A small-molecule ligand and the protein it binds are described below.
Small molecule (SMILES): O=C[C@H](O)[C@H](O)[C@H](O)[C@H](O)CO

Sequence of chain 1.B:
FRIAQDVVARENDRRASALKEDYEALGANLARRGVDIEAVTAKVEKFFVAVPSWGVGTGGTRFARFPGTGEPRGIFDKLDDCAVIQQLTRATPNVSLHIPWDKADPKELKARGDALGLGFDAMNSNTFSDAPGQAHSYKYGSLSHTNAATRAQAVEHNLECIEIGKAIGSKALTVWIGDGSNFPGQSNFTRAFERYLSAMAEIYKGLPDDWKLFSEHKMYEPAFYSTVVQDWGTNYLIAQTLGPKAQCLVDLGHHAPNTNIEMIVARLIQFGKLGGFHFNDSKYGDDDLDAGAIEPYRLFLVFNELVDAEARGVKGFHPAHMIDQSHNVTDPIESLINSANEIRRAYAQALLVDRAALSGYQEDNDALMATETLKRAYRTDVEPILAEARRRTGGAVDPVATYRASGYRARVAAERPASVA

Binding-site contacts:
Ligand atom O4 contacts residue TRP179 of chain 1.B at 4.0 Å.
Ligand atom O2 contacts residue HIS257 of chain 1.B at 3.6 Å (h-bond).
Ligand atom O3 contacts residue ZN1 of chain 1.I at 2.7 Å.
Ligand atom C5 contacts residue ASP327 of chain 1.B at 3.6 Å.
Ligand atom C2 contacts residue GLU219 of chain 1.B at 3.4 Å.
Ligand atom O2 contacts residue ZN1 of chain 1.I at 2.8 Å.
Ligand atom C3 contacts residue ZN1 of chain 1.I at 3.5 Å.
Ligand atom O4 contacts residue HIS101 of chain 1.B at 3.2 Å (h-bond).
Ligand atom O5 contacts residue TRP57 of chain 1.B at 3.9 Å.
Ligand atom C5 contacts residue TRP57 of chain 1.B at 3.7 Å (hydrophobic).
Ligand atom O1 contacts residue LYS221 of chain 1.B at 3.1 Å (salt-bridge).
Ligand atom C1 contacts residue PHE66 of chain 1.A at 4.0 Å (hydrophobic).
Ligand atom O1 contacts residue ZN1 of chain 1.J at 2.6 Å.
Ligand atom O1 contacts residue TRP179 of chain 1.B at 3.9 Å.
Ligand atom C6 contacts residue TRP57 of chain 1.B at 3.7 Å (hydrophobic).
Ligand atom C1 contacts residue TRP179 of chain 1.B at 3.5 Å (hydrophobic).
Ligand atom O1 contacts residue PHE66 of chain 1.A at 3.4 Å.
Ligand atom O6 contacts residue HIS101 of chain 1.B at 3.8 Å.
Ligand atom C3 contacts residue ASP327 of chain 1.B at 3.4 Å.
Ligand atom C2 contacts residue ZN1 of chain 1.J at 3.4 Å.
Ligand atom O1 contacts residue HIS257 of chain 1.B at 3.6 Å.
Ligand atom O5 contacts residue ASP327 of chain 1.B at 2.6 Å (salt-bridge).
Ligand atom C3 contacts residue TRP179 of chain 1.B at 3.9 Å (hydrophobic).
Ligand atom C1 contacts residue ZN1 of chain 1.J at 3.4 Å.
Ligand atom O1 contacts residue ASP289 of chain 1.B at 3.6 Å (salt-bridge).
Ligand atom C2 contacts residue TRP179 of chain 1.B at 4.0 Å (hydrophobic).
Ligand atom C2 contacts residue ZN1 of chain 1.I at 3.3 Å.
Ligand atom O3 contacts residue ASP327 of chain 1.B at 2.7 Å (salt-bridge).
Ligand atom C3 contacts residue GLU219 of chain 1.B at 3.7 Å.
Ligand atom O2 contacts residue ZN1 of chain 1.J at 2.7 Å.
Ligand atom C2 contacts residue ASP327 of chain 1.B at 3.4 Å.
Ligand atom C2 contacts residue HIS257 of chain 1.B at 3.6 Å.
Ligand atom C4 contacts residue TRP179 of chain 1.B at 3.8 Å (hydrophobic).
Ligand atom O2 contacts residue ASP254 of chain 1.B at 3.4 Å (salt-bridge).
Ligand atom C4 contacts residue ASP327 of chain 1.B at 4.1 Å.
Ligand atom O2 contacts residue GLU219 of chain 1.B at 3.6 Å (salt-bridge).
Ligand atom O6 contacts residue PHE131 of chain 1.B at 3.4 Å.
Ligand atom O2 contacts residue ASP327 of chain 1.B at 2.4 Å (salt-bridge).
Ligand atom O3 contacts residue HIS281 of chain 1.B at 3.8 Å.
Ligand atom O3 contacts residue GLU219 of chain 1.B at 3.1 Å (salt-bridge).

Sequence of chain 1.A:
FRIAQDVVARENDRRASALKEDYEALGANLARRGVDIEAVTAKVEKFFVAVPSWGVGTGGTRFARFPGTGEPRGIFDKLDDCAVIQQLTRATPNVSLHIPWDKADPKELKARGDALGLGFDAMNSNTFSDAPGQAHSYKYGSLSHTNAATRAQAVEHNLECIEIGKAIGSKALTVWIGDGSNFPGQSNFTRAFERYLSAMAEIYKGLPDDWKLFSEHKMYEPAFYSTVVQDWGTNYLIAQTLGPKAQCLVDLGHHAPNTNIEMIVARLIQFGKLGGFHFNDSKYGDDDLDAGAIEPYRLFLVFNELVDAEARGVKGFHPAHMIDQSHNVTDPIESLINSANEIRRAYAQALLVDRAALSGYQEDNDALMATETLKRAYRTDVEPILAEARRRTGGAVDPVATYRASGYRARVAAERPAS